Sequence of chain 1.C:
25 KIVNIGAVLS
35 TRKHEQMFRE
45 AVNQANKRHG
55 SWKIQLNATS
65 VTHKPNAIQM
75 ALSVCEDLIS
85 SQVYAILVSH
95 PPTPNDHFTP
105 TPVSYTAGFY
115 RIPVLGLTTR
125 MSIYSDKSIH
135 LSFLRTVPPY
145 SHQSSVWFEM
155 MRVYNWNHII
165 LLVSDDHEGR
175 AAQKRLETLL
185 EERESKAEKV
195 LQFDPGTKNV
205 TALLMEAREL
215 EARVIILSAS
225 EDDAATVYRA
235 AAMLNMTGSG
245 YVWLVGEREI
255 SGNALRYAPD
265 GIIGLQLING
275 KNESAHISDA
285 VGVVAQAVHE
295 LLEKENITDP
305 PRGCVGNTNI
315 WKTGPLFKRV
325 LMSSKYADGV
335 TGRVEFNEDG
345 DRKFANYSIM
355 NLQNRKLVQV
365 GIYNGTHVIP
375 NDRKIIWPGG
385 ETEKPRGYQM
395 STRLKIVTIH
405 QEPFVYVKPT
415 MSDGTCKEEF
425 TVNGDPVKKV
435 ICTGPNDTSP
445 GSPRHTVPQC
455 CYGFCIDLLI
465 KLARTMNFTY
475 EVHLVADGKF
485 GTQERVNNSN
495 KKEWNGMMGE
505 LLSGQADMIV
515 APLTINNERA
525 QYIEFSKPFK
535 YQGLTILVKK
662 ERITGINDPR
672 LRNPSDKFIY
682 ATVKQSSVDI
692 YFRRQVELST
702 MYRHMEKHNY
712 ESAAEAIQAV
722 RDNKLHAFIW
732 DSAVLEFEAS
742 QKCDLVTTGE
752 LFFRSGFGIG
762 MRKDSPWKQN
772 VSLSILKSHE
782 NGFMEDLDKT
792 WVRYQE

Binding-site contacts:
Ligand atom C3 contacts residue THR205 of chain 1.C at 3.4 Å.
Ligand atom C4 contacts residue THR205 of chain 1.C at 3.4 Å.
Ligand atom C3 contacts residue ASN203 of chain 1.C at 3.5 Å.
Ligand atom O5 contacts residue ASN203 of chain 1.C at 2.4 Å (h-bond).
Ligand atom C5 contacts residue ASN203 of chain 1.C at 3.6 Å.
Ligand atom O4 contacts residue THR205 of chain 1.C at 3.6 Å.
Ligand atom O3 contacts residue ASN203 of chain 1.C at 3.5 Å (h-bond).
Ligand atom C4 contacts residue ASN203 of chain 1.C at 3.4 Å.
Ligand atom C1 contacts residue ASN203 of chain 1.C at 1.4 Å.
Ligand atom O3 contacts residue THR205 of chain 1.C at 2.4 Å (h-bond).
Ligand atom C2 contacts residue THR205 of chain 1.C at 4.5 Å.
Ligand atom C2 contacts residue ASN203 of chain 1.C at 2.5 Å.
Ligand atom N2 contacts residue ASN203 of chain 1.C at 3.5 Å (h-bond).
Ligand atom C6 contacts residue ASN203 of chain 1.C at 4.4 Å.

A protein and the small-molecule ligand that binds it are described below.
Small molecule (SMILES): CC(=O)N[C@@H]1[C@@H](O)[C@H](O)[C@@H](CO)O[C@H]1O